Binding-site contacts:
Ligand atom CAE contacts residue ASN311 of chain 2.A at 4.0 Å.
Ligand atom CAD contacts residue ASP322 of chain 2.A at 3.3 Å.
Ligand atom CAF contacts residue ASN311 of chain 2.A at 4.2 Å.
Ligand atom OAC contacts residue ALA313 of chain 2.A at 3.6 Å.
Ligand atom CAJ contacts residue ALA313 of chain 2.A at 4.0 Å (hydrophobic).
Ligand atom CAG contacts residue TYR386 of chain 2.A at 4.2 Å (hydrophobic).
Ligand atom CAI contacts residue ASP322 of chain 2.A at 3.4 Å.
Ligand atom CAK contacts residue ASN311 of chain 2.A at 4.4 Å.
Ligand atom CAG contacts residue ALA313 of chain 2.A at 4.4 Å (hydrophobic).
Ligand atom OAB contacts residue THR324 of chain 2.A at 2.8 Å (h-bond).
Ligand atom OAB contacts residue ASP322 of chain 2.A at 2.7 Å (salt-bridge).
Ligand atom OAC contacts residue PRO312 of chain 2.A at 3.8 Å.
Ligand atom CAJ contacts residue ASN311 of chain 2.A at 3.7 Å.
Ligand atom CAI contacts residue THR324 of chain 2.A at 4.2 Å.
Ligand atom OAA contacts residue TYR386 of chain 2.A at 3.5 Å.
Ligand atom CAD contacts residue ASN311 of chain 2.A at 3.5 Å.
Ligand atom OAB contacts residue ASN311 of chain 2.A at 3.5 Å.
Ligand atom CAI contacts residue ASN311 of chain 2.A at 3.4 Å.
Ligand atom CAF contacts residue ALA313 of chain 2.A at 3.6 Å (hydrophobic).
Ligand atom OAC contacts residue ASN311 of chain 2.A at 3.7 Å.
Ligand atom OAB contacts residue PRO312 of chain 2.A at 4.1 Å.

Sequence of chain 2.A:
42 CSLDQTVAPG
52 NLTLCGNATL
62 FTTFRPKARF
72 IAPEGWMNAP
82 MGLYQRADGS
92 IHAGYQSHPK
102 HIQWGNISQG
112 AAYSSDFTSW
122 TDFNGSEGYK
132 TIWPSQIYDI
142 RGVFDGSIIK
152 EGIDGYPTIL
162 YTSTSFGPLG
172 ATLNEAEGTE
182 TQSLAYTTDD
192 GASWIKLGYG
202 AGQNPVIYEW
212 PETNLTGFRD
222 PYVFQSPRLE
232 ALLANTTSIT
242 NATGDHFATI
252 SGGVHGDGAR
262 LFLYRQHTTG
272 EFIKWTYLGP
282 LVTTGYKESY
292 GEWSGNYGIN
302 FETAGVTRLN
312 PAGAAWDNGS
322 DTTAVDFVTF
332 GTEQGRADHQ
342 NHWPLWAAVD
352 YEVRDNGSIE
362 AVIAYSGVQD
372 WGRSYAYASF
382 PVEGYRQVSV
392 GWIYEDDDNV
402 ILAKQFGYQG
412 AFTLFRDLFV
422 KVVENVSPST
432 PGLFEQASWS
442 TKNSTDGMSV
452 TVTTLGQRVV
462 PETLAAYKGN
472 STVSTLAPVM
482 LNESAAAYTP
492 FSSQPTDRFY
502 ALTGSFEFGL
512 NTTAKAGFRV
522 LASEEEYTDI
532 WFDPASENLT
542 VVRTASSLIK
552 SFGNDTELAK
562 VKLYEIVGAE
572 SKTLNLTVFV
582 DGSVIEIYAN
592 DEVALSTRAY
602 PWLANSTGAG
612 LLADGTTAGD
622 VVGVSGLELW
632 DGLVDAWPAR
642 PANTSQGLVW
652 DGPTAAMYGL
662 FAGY

The protein below binds the small molecule below.
Small molecule (SMILES): OCCc1ccc(O)c(O)c1